Binding-site contacts:
Ligand atom N10 contacts residue PHE46 of chain 4.B at 3.8 Å.
Ligand atom C03 contacts residue LYS49 of chain 4.B at 3.7 Å.
Ligand atom S07 contacts residue LEU45 of chain 4.B at 3.5 Å (h-bond).
Ligand atom N09 contacts residue GLU47 of chain 4.B at 3.6 Å.
Ligand atom C08 contacts residue PHE46 of chain 4.B at 3.5 Å (hydrophobic).
Ligand atom N09 contacts residue GLU44 of chain 4.B at 2.6 Å (salt-bridge).
Ligand atom C05 contacts residue GLU47 of chain 4.B at 3.8 Å.
Ligand atom C06 contacts residue PHE46 of chain 4.B at 3.8 Å (hydrophobic).
Ligand atom N10 contacts residue GLU44 of chain 4.B at 4.2 Å.
Ligand atom N02 contacts residue ASP94 of chain 4.B at 4.5 Å.
Ligand atom C05 contacts residue PHE46 of chain 4.B at 3.8 Å (hydrophobic).
Ligand atom C06 contacts residue TRP61 of chain 4.B at 3.9 Å (hydrophobic).
Ligand atom C01 contacts residue ASP94 of chain 4.B at 4.3 Å.
Ligand atom N02 contacts residue GLU47 of chain 4.B at 3.8 Å.
Ligand atom S07 contacts residue PHE46 of chain 4.B at 4.2 Å.
Ligand atom N09 contacts residue LEU45 of chain 4.B at 3.7 Å.
Ligand atom C04 contacts residue GLU47 of chain 4.B at 3.1 Å.
Ligand atom C08 contacts residue LEU45 of chain 4.B at 3.7 Å (hydrophobic).
Ligand atom C04 contacts residue PHE46 of chain 4.B at 4.0 Å (hydrophobic).
Ligand atom C08 contacts residue GLU44 of chain 4.B at 3.8 Å.
Ligand atom N09 contacts residue PHE46 of chain 4.B at 3.5 Å.
Ligand atom S07 contacts residue TRP61 of chain 4.B at 3.7 Å.
Ligand atom S07 contacts residue GLU269 of chain 3.B at 4.1 Å.
Ligand atom C03 contacts residue GLU47 of chain 4.B at 3.5 Å.
Ligand atom C08 contacts residue GLU47 of chain 4.B at 3.5 Å.
Ligand atom N02 contacts residue LYS49 of chain 4.B at 4.0 Å.
Ligand atom N10 contacts residue GLU47 of chain 4.B at 3.0 Å (salt-bridge).

Sequence of chain 3.B:
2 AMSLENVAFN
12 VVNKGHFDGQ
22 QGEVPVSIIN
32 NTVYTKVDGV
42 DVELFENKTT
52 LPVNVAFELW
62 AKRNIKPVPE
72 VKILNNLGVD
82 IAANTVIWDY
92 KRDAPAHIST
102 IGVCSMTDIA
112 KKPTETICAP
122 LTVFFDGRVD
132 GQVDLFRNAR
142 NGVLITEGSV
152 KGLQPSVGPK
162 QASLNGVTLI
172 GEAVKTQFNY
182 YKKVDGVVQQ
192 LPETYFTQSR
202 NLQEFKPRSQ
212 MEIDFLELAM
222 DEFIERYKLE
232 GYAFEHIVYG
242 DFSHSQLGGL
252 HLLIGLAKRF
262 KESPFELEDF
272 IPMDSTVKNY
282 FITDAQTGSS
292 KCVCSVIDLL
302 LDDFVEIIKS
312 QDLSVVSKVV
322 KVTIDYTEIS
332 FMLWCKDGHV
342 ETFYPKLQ

Sequence of chain 4.B:
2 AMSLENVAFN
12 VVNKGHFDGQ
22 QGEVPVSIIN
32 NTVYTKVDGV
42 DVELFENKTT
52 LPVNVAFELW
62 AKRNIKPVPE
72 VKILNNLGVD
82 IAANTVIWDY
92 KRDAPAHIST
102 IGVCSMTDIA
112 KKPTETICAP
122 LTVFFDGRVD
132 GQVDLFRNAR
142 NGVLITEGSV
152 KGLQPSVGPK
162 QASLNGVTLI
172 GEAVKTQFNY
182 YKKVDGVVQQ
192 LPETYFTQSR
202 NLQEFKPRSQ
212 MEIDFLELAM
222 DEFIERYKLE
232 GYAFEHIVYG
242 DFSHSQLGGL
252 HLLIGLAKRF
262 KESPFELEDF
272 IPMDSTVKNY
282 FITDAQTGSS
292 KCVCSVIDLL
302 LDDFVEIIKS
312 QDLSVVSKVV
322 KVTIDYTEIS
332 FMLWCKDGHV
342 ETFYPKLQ

This small molecule binds to this protein.
Small molecule (SMILES): CN(C)Cc1csc(N)n1